Sequence of chain 1.A:
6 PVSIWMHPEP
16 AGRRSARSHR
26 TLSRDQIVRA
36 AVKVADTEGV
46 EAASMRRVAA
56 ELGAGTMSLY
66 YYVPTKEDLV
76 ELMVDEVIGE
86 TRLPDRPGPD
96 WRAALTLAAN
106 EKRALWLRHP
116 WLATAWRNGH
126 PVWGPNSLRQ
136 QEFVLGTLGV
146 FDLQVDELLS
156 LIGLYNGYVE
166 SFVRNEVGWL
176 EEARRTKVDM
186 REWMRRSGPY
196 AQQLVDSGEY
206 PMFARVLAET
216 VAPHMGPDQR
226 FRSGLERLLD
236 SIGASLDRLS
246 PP

Binding-site contacts:
Ligand atom C1B contacts residue LEU212 of chain 1.B at 3.9 Å (hydrophobic).
Ligand atom C3D contacts residue GLN136 of chain 1.A at 3.4 Å.
Ligand atom O1A contacts residue THR215 of chain 1.B at 3.8 Å.
Ligand atom C3G contacts residue ASN161 of chain 1.A at 3.6 Å.
Ligand atom C2F contacts residue PRO126 of chain 1.A at 3.8 Å (hydrophobic).
Ligand atom O3B contacts residue ASN161 of chain 1.A at 2.8 Å (h-bond).
Ligand atom C1S contacts residue TRP128 of chain 1.A at 3.9 Å (hydrophobic).
Ligand atom O1E contacts residue GLY193 of chain 1.B at 3.2 Å.
Ligand atom C1A contacts residue LEU212 of chain 1.B at 3.8 Å (hydrophobic).
Ligand atom O1A contacts residue HIS219 of chain 1.B at 3.9 Å.
Ligand atom O1B contacts residue HIS219 of chain 1.B at 2.9 Å (h-bond).
Ligand atom C3H contacts residue ASN161 of chain 1.A at 3.6 Å.
Ligand atom O1A contacts residue PRO218 of chain 1.B at 3.4 Å.
Ligand atom C3E contacts residue LEU154 of chain 1.A at 3.7 Å (hydrophobic).
Ligand atom C1J contacts residue GLN197 of chain 1.B at 3.6 Å.
Ligand atom C1B contacts residue MET189 of chain 1.B at 3.4 Å (hydrophobic).
Ligand atom C3D contacts residue LEU154 of chain 1.A at 3.8 Å (hydrophobic).
Ligand atom O3A contacts residue LEU154 of chain 1.A at 3.8 Å.
Ligand atom O3B contacts residue LYS107 of chain 1.A at 3.5 Å (salt-bridge).
Ligand atom C3I contacts residue ASN161 of chain 1.A at 2.6 Å.
Ligand atom C1R contacts residue MET189 of chain 1.B at 3.8 Å (hydrophobic).
Ligand atom C1K contacts residue GLN197 of chain 1.B at 3.0 Å.
Ligand atom O4 contacts residue GLN135 of chain 1.A at 3.7 Å.
Ligand atom C1S contacts residue MET189 of chain 1.B at 3.8 Å (hydrophobic).
Ligand atom O1G contacts residue GLY193 of chain 1.B at 3.5 Å.
Ligand atom C1A contacts residue MET189 of chain 1.B at 3.6 Å (hydrophobic).
Ligand atom O2A contacts residue MET189 of chain 1.B at 3.5 Å.
Ligand atom C1D contacts residue HIS219 of chain 1.B at 3.6 Å.
Ligand atom O1B contacts residue LEU212 of chain 1.B at 3.2 Å (h-bond).
Ligand atom O1A contacts residue MET189 of chain 1.B at 3.4 Å.
Ligand atom O2C contacts residue PRO126 of chain 1.A at 3.5 Å.
Ligand atom O1H contacts residue LEU212 of chain 1.B at 3.5 Å (h-bond).
Ligand atom C3G contacts residue ILE157 of chain 1.A at 3.7 Å (hydrophobic).
Ligand atom O1G contacts residue MET189 of chain 1.B at 3.4 Å (h-bond).
Ligand atom C3C contacts residue LEU154 of chain 1.A at 3.7 Å (hydrophobic).
Ligand atom C1C contacts residue MET189 of chain 1.B at 3.9 Å (hydrophobic).
Ligand atom C1L contacts residue GLY193 of chain 1.B at 3.7 Å.
Ligand atom C3I contacts residue VAL139 of chain 1.A at 3.8 Å (hydrophobic).
Ligand atom C3J contacts residue ASN161 of chain 1.A at 3.3 Å.
Ligand atom C3F contacts residue GLN136 of chain 1.A at 3.5 Å.

Sequence of chain 1.B:
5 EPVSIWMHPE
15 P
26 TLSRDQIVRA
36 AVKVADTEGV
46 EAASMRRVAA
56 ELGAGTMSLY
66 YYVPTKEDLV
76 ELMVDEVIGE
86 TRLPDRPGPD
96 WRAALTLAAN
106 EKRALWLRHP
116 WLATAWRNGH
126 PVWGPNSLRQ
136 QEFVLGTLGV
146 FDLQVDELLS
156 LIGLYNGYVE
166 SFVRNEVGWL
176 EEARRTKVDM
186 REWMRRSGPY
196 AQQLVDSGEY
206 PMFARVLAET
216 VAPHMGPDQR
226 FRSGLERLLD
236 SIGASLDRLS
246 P

The protein below binds the small molecule below.
Small molecule (SMILES): CC(=O)O[C@@H]1[C@@H](C)O[C@@H](c2ccc3c(c2O)[C@H](O)[C@]24O[C@@]2(C3=O)[C@@]2(O)C(=O)C=C(C)C[C@@]2(O)C[C@@H]4O)C[C@H]1OC(=O)C=C/C=C/C=C/C=C/C(=O)O